Sequence of chain 1.A:
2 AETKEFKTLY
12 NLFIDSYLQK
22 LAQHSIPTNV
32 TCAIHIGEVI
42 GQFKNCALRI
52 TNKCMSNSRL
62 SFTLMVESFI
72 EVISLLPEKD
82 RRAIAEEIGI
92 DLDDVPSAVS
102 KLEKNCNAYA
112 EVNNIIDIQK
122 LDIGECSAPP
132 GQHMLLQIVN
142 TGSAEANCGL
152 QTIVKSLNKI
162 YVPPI

Binding-site contacts:
Ligand atom O1 contacts residue LYS80 of chain 1.A at 3.2 Å.
Ligand atom C3 contacts residue EDO1 of chain 1.R at 4.1 Å.
Ligand atom O3 contacts residue EDO1 of chain 1.R at 4.3 Å.
Ligand atom O1 contacts residue GLU79 of chain 1.A at 4.3 Å.
Ligand atom O1 contacts residue EDO1 of chain 1.R at 4.4 Å.
Ligand atom C1 contacts residue EDO1 of chain 1.R at 3.9 Å.
Ligand atom C1 contacts residue LYS80 of chain 1.A at 3.8 Å.
Ligand atom C2 contacts residue LYS80 of chain 1.A at 4.0 Å.

The small molecule below binds the protein below.
Small molecule (SMILES): OCCCO